This small molecule binds to this protein.
Small molecule (SMILES): Cc1cc(CCCOc2c(C)cc(-c3noc(C(F)(F)F)n3)cc2C)on1

Binding-site contacts:
Ligand atom F2 contacts residue PHE179 of chain 59.A at 3.6 Å.
Ligand atom C6B contacts residue LEU181 of chain 59.A at 3.5 Å (hydrophobic).
Ligand atom O1 contacts residue MET214 of chain 59.A at 3.3 Å.
Ligand atom N3A contacts residue PHE179 of chain 59.A at 3.2 Å.
Ligand atom N3A contacts residue LEU217 of chain 59.A at 3.6 Å.
Ligand atom F3 contacts residue TYR144 of chain 59.A at 3.1 Å.
Ligand atom C3A contacts residue TYR144 of chain 59.A at 3.7 Å (hydrophobic).
Ligand atom CM6 contacts residue MET214 of chain 59.A at 3.4 Å (hydrophobic).
Ligand atom C4 contacts residue TYR190 of chain 59.A at 3.6 Å (hydrophobic).
Ligand atom F2 contacts residue VAL168 of chain 59.A at 2.9 Å.
Ligand atom CM3 contacts residue TYR190 of chain 59.A at 3.7 Å (hydrophobic).
Ligand atom C3 contacts residue LEU100 of chain 59.A at 3.6 Å (hydrophobic).
Ligand atom F1 contacts residue TYR142 of chain 59.A at 3.3 Å.
Ligand atom F3 contacts residue MET143 of chain 59.A at 3.3 Å.
Ligand atom C4 contacts residue LEU100 of chain 59.A at 3.7 Å (hydrophobic).
Ligand atom F1 contacts residue MET124 of chain 59.A at 3.5 Å.
Ligand atom CM4 contacts residue TYR142 of chain 59.A at 3.5 Å (hydrophobic).
Ligand atom O1B contacts residue ILE98 of chain 59.A at 3.1 Å.
Ligand atom F3 contacts residue TYR142 of chain 59.A at 2.6 Å.
Ligand atom C1B contacts residue LEU181 of chain 59.A at 3.8 Å (hydrophobic).
Ligand atom CM6 contacts residue TYR144 of chain 59.A at 3.6 Å (hydrophobic).
Ligand atom C2A contacts residue PHE179 of chain 59.A at 3.5 Å (hydrophobic).
Ligand atom F1 contacts residue LEU217 of chain 59.A at 3.3 Å.
Ligand atom CM3 contacts residue ASN212 of chain 59.A at 3.6 Å.
Ligand atom O1 contacts residue LEU100 of chain 59.A at 3.7 Å.
Ligand atom C1B contacts residue ILE98 of chain 59.A at 3.7 Å (hydrophobic).
Ligand atom CM6 contacts residue LEU184 of chain 59.A at 3.4 Å (hydrophobic).
Ligand atom C5B contacts residue LEU181 of chain 59.A at 3.5 Å (hydrophobic).
Ligand atom N1A contacts residue TYR144 of chain 59.A at 3.3 Å.
Ligand atom F3 contacts residue ALA166 of chain 59.A at 3.2 Å.
Ligand atom CM2 contacts residue ILE122 of chain 59.A at 3.5 Å (hydrophobic).
Ligand atom O1A contacts residue TYR144 of chain 59.A at 3.3 Å.
Ligand atom C3A contacts residue PHE179 of chain 59.A at 3.4 Å (hydrophobic).
Ligand atom N1A contacts residue PHE179 of chain 59.A at 3.6 Å.
Ligand atom C5B contacts residue TYR144 of chain 59.A at 3.7 Å (hydrophobic).
Ligand atom C4B contacts residue LEU181 of chain 59.A at 3.8 Å (hydrophobic).
Ligand atom C2A contacts residue TYR144 of chain 59.A at 3.6 Å (hydrophobic).
Ligand atom C1C contacts residue MET214 of chain 59.A at 3.5 Å (hydrophobic).
Ligand atom F2 contacts residue TYR142 of chain 59.A at 3.6 Å.
Ligand atom N2 contacts residue LEU100 of chain 59.A at 3.8 Å.

Sequence of chain 59.A:
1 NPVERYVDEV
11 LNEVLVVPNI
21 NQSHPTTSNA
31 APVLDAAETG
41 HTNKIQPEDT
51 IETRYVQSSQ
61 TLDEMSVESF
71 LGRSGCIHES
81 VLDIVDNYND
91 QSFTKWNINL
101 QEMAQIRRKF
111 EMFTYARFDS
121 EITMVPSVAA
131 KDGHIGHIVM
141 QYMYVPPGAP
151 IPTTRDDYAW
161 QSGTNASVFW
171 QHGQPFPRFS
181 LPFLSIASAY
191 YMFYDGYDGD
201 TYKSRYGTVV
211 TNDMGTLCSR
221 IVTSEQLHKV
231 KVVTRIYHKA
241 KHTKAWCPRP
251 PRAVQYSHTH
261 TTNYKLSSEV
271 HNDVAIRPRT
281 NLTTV

Sequence of chain 59.C:
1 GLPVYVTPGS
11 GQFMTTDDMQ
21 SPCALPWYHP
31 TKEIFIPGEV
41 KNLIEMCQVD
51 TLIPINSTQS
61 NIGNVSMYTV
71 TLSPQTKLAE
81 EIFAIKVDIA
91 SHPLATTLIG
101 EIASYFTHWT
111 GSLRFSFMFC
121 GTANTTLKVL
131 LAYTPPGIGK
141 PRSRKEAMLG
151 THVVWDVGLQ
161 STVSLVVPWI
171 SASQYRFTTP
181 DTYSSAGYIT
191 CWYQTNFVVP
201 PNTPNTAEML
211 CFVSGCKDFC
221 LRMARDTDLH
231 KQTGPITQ